The small molecule below binds the protein below.
Small molecule (SMILES): Cc1cn([C@H]2C[C@H](O[P](=O)(O)OC[C@H]3O[C@@H](n4ccc(N)nc4=O)C[C@@H]3O[P](=O)(O)OC[C@H]3O[C@@H](n4ccc(N)nc4=O)C[C@@H]3O[P](=O)(O)OC[C@H]3O[C@@H](n4ccc(N)nc4=O)C[C@@H]3O[P](=O)(O)OC[C@H]3O[C@@H](n4cnc5c(N)ncnc54)C[C@@H]3O)[C@@H](CO[P](=O)(O)O[C@H]3C[C@H](n4cnc5c(N)ncnc54)O[C@@H]3CO[P](=O)(O)O[C@H]3C[C@H](n4cnc5c(N)ncnc54)O[C@@H]3CO[P](=O)(O)O[C@H]3C[C@H](n4cnc5c(N)ncnc54)O[C@@H]3CO[P](=O)(O)O[C@H]3C[C@H](n4cnc5c(N)ncnc54)O[C@@H]3COP(=O)=O)O2)c(=O)[nH]c1=O

Binding-site contacts:
Ligand atom OP1 contacts residue VAL153 of chain 1.S at 3.3 Å.
Ligand atom C4 contacts residue PHE190 of chain 1.DA at 3.4 Å (hydrophobic).
Ligand atom P contacts residue HIS149 of chain 1.S at 3.8 Å.
Ligand atom O3' contacts residue TYR237 of chain 1.DA at 3.6 Å.
Ligand atom OP2 contacts residue TYR237 of chain 1.DA at 2.7 Å (h-bond).
Ligand atom C8 contacts residue PHE190 of chain 1.DA at 3.5 Å (hydrophobic).
Ligand atom P contacts residue ARG145 of chain 1.S at 3.7 Å.
Ligand atom C6 contacts residue PHE190 of chain 1.DA at 3.3 Å (hydrophobic).
Ligand atom C2' contacts residue TYR237 of chain 1.DA at 4.0 Å (hydrophobic).
Ligand atom OP2 contacts residue ARG156 of chain 1.S at 3.8 Å.
Ligand atom O3' contacts residue SER39 of chain 1.DA at 4.1 Å.
Ligand atom C7 contacts residue LEU40 of chain 1.DA at 3.5 Å (hydrophobic).
Ligand atom C5 contacts residue PHE190 of chain 1.DA at 3.3 Å (hydrophobic).
Ligand atom N4 contacts residue TYR113 of chain 1.S at 3.8 Å.
Ligand atom C2' contacts residue ARG155 of chain 1.S at 3.1 Å.
Ligand atom N6 contacts residue PHE190 of chain 1.DA at 3.5 Å.
Ligand atom N3 contacts residue LYS34 of chain 1.S at 3.3 Å (salt-bridge).
Ligand atom N3 contacts residue PHE190 of chain 1.DA at 3.9 Å.
Ligand atom OP2 contacts residue ARG235 of chain 1.DA at 2.5 Å (salt-bridge).
Ligand atom P contacts residue ARG235 of chain 1.DA at 3.3 Å.
Ligand atom N9 contacts residue PHE190 of chain 1.DA at 3.7 Å.
Ligand atom O3' contacts residue VAL153 of chain 1.S at 4.2 Å.
Ligand atom OP1 contacts residue ILE42 of chain 1.DA at 4.1 Å.
Ligand atom OP1 contacts residue ARG235 of chain 1.DA at 3.1 Å (salt-bridge).
Ligand atom O5' contacts residue HIS149 of chain 1.S at 4.2 Å.
Ligand atom C5' contacts residue ILE42 of chain 1.DA at 3.8 Å (hydrophobic).
Ligand atom N1 contacts residue PHE190 of chain 1.DA at 3.7 Å.
Ligand atom C2' contacts residue LYS154 of chain 1.S at 3.6 Å.
Ligand atom P contacts residue TYR237 of chain 1.DA at 3.8 Å.
Ligand atom C1' contacts residue ARG155 of chain 1.S at 3.6 Å.
Ligand atom C2 contacts residue LYS34 of chain 1.S at 3.3 Å.
Ligand atom OP1 contacts residue HIS149 of chain 1.S at 3.1 Å.
Ligand atom C7 contacts residue TYR237 of chain 1.DA at 4.1 Å (hydrophobic).
Ligand atom C3' contacts residue ILE42 of chain 1.DA at 3.7 Å (hydrophobic).
Ligand atom OP2 contacts residue HIS149 of chain 1.S at 3.3 Å.
Ligand atom O4 contacts residue LYS85 of chain 1.DA at 3.2 Å (salt-bridge).
Ligand atom N7 contacts residue PHE190 of chain 1.DA at 3.5 Å.
Ligand atom C2 contacts residue PHE190 of chain 1.DA at 4.2 Å (hydrophobic).
Ligand atom C2' contacts residue LEU40 of chain 1.DA at 4.0 Å (hydrophobic).
Ligand atom OP1 contacts residue ARG145 of chain 1.S at 2.3 Å (salt-bridge).

Sequence of chain 1.DA:
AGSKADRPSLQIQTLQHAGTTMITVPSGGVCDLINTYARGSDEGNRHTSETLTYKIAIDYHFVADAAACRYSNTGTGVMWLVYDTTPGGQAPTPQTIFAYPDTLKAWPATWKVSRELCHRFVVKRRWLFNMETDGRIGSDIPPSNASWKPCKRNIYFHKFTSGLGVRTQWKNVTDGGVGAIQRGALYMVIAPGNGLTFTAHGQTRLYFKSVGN

Sequence of chain 1.S:
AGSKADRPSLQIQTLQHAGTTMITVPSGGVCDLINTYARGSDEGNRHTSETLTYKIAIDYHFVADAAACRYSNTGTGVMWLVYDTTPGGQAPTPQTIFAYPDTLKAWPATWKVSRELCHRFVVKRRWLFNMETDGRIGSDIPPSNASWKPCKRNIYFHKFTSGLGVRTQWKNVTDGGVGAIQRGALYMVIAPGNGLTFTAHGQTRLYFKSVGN